The small molecule below binds the protein below.
Small molecule (SMILES): O=C(O)CCC(=O)C(=O)O

Binding-site contacts:
Ligand atom O3 contacts residue TYR145 of chain 2.A at 3.2 Å (h-bond).
Ligand atom C1 contacts residue ASN205 of chain 2.A at 3.4 Å.
Ligand atom O1 contacts residue TRP296 of chain 2.A at 3.3 Å.
Ligand atom C5 contacts residue ILE281 of chain 2.A at 3.7 Å (hydrophobic).
Ligand atom O5 contacts residue HIS279 of chain 2.A at 3.2 Å (h-bond).
Ligand atom O4 contacts residue ILE281 of chain 2.A at 3.9 Å.
Ligand atom C5 contacts residue TYR145 of chain 2.A at 3.2 Å (hydrophobic).
Ligand atom C5 contacts residue THR196 of chain 2.A at 3.5 Å.
Ligand atom C1 contacts residue ASN294 of chain 2.A at 3.9 Å.
Ligand atom C2 contacts residue HIS279 of chain 2.A at 3.8 Å.
Ligand atom C1 contacts residue ASP201 of chain 2.A at 4.0 Å.
Ligand atom C3 contacts residue PHE207 of chain 2.A at 3.7 Å (hydrophobic).
Ligand atom O3 contacts residue LEU188 of chain 2.A at 3.8 Å.
Ligand atom O4 contacts residue LYS214 of chain 2.A at 3.8 Å.
Ligand atom C1 contacts residue TRP296 of chain 2.A at 3.8 Å (hydrophobic).
Ligand atom O2 contacts residue PHE207 of chain 2.A at 3.6 Å.
Ligand atom O3 contacts residue PHE207 of chain 2.A at 3.5 Å.
Ligand atom C4 contacts residue THR196 of chain 2.A at 3.5 Å.
Ligand atom C4 contacts residue ILE281 of chain 2.A at 3.7 Å (hydrophobic).
Ligand atom O1 contacts residue HIS279 of chain 2.A at 3.1 Å (h-bond).
Ligand atom C3 contacts residue ILE281 of chain 2.A at 3.7 Å (hydrophobic).
Ligand atom C4 contacts residue LEU188 of chain 2.A at 4.0 Å (hydrophobic).
Ligand atom O5 contacts residue HIS199 of chain 2.A at 2.9 Å.
Ligand atom C1 contacts residue FE21 of chain 2.C at 2.7 Å.
Ligand atom O2 contacts residue ASN294 of chain 2.A at 3.0 Å (h-bond).
Ligand atom O3 contacts residue ILE281 of chain 2.A at 3.5 Å.
Ligand atom O3 contacts residue LYS214 of chain 2.A at 2.7 Å (salt-bridge).
Ligand atom C5 contacts residue LYS214 of chain 2.A at 3.6 Å.
Ligand atom O2 contacts residue TRP296 of chain 2.A at 4.0 Å.
Ligand atom O1 contacts residue ASN205 of chain 2.A at 3.2 Å (h-bond).
Ligand atom O1 contacts residue FE21 of chain 2.C at 2.1 Å.
Ligand atom C2 contacts residue ILE281 of chain 2.A at 3.9 Å (hydrophobic).
Ligand atom C1 contacts residue HIS279 of chain 2.A at 3.8 Å.
Ligand atom O2 contacts residue ASN205 of chain 2.A at 3.0 Å (h-bond).
Ligand atom O1 contacts residue ASP201 of chain 2.A at 2.9 Å (salt-bridge).
Ligand atom O5 contacts residue FE21 of chain 2.C at 2.2 Å.
Ligand atom C5 contacts residue LEU188 of chain 2.A at 3.8 Å (hydrophobic).
Ligand atom C2 contacts residue FE21 of chain 2.C at 2.8 Å.
Ligand atom O4 contacts residue THR196 of chain 2.A at 2.5 Å (h-bond).
Ligand atom O4 contacts residue TYR145 of chain 2.A at 2.5 Å (h-bond).

Sequence of chain 2.A:
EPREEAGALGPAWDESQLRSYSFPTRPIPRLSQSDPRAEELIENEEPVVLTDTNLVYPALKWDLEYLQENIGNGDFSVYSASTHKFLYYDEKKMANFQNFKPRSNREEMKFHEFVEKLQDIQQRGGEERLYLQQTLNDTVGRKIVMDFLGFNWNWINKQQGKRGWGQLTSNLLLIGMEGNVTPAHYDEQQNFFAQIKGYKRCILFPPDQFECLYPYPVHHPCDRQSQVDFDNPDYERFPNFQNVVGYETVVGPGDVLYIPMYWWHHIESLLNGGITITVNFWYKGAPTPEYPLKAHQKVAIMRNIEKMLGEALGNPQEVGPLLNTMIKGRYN